The small molecule below binds the protein below.
Small molecule (SMILES): O=S(=O)(O)CCO

Binding-site contacts:
Ligand atom O6 contacts residue GLY467 of chain 1.C at 3.6 Å.
Ligand atom O6 contacts residue ILE469 of chain 1.C at 4.2 Å.
Ligand atom O6 contacts residue ARG678 of chain 1.C at 4.4 Å.
Ligand atom O6 contacts residue SER466 of chain 1.C at 3.7 Å.
Ligand atom C2 contacts residue TYR485 of chain 1.C at 4.5 Å (hydrophobic).
Ligand atom C1 contacts residue GLU470 of chain 1.C at 3.4 Å.
Ligand atom O7 contacts residue THR312 of chain 1.C at 4.3 Å.
Ligand atom C1 contacts residue GLN193 of chain 1.C at 3.7 Å.
Ligand atom C1 contacts residue PHE682 of chain 1.C at 3.8 Å (hydrophobic).
Ligand atom O4 contacts residue ILE192 of chain 1.C at 3.6 Å.
Ligand atom S3 contacts residue ARG678 of chain 1.C at 3.5 Å (salt-bridge).
Ligand atom O5 contacts residue ARG678 of chain 1.C at 2.8 Å (salt-bridge).
Ligand atom O4 contacts residue GLU470 of chain 1.C at 4.0 Å.
Ligand atom O5 contacts residue ILE192 of chain 1.C at 3.5 Å.
Ligand atom O7 contacts residue GLN193 of chain 1.C at 3.2 Å (h-bond).
Ligand atom C1 contacts residue THR312 of chain 1.C at 3.5 Å.
Ligand atom O4 contacts residue ARG678 of chain 1.C at 2.9 Å (salt-bridge).
Ligand atom C2 contacts residue ARG678 of chain 1.C at 3.4 Å.
Ligand atom O5 contacts residue ARG189 of chain 1.C at 3.1 Å (salt-bridge).
Ligand atom C2 contacts residue GLU470 of chain 1.C at 3.5 Å.
Ligand atom O7 contacts residue ILE192 of chain 1.C at 3.3 Å.
Ligand atom O7 contacts residue ARG189 of chain 1.C at 3.0 Å (salt-bridge).
Ligand atom O6 contacts residue GLN193 of chain 1.C at 3.5 Å.
Ligand atom O6 contacts residue GLU470 of chain 1.C at 2.2 Å (salt-bridge).
Ligand atom S3 contacts residue GLN193 of chain 1.C at 3.9 Å.
Ligand atom O6 contacts residue THR312 of chain 1.C at 4.3 Å.
Ligand atom C1 contacts residue CYS468 of chain 1.C at 3.6 Å (hydrophobic).
Ligand atom S3 contacts residue ILE192 of chain 1.C at 3.8 Å.
Ligand atom O5 contacts residue PHE682 of chain 1.C at 4.3 Å.
Ligand atom C2 contacts residue GLN193 of chain 1.C at 4.4 Å.
Ligand atom O4 contacts residue TYR587 of chain 1.C at 3.9 Å.
Ligand atom O7 contacts residue PHE682 of chain 1.C at 4.2 Å.
Ligand atom S3 contacts residue PHE682 of chain 1.C at 4.2 Å.
Ligand atom C2 contacts residue PHE682 of chain 1.C at 3.4 Å (hydrophobic).
Ligand atom O6 contacts residue CYS468 of chain 1.C at 2.8 Å (h-bond).
Ligand atom C1 contacts residue GLY467 of chain 1.C at 4.1 Å.
Ligand atom O4 contacts residue GLN193 of chain 1.C at 3.0 Å (h-bond).
Ligand atom S3 contacts residue ARG189 of chain 1.C at 4.0 Å.
Ligand atom C2 contacts residue CYS468 of chain 1.C at 4.5 Å (hydrophobic).

Sequence of chain 1.C:
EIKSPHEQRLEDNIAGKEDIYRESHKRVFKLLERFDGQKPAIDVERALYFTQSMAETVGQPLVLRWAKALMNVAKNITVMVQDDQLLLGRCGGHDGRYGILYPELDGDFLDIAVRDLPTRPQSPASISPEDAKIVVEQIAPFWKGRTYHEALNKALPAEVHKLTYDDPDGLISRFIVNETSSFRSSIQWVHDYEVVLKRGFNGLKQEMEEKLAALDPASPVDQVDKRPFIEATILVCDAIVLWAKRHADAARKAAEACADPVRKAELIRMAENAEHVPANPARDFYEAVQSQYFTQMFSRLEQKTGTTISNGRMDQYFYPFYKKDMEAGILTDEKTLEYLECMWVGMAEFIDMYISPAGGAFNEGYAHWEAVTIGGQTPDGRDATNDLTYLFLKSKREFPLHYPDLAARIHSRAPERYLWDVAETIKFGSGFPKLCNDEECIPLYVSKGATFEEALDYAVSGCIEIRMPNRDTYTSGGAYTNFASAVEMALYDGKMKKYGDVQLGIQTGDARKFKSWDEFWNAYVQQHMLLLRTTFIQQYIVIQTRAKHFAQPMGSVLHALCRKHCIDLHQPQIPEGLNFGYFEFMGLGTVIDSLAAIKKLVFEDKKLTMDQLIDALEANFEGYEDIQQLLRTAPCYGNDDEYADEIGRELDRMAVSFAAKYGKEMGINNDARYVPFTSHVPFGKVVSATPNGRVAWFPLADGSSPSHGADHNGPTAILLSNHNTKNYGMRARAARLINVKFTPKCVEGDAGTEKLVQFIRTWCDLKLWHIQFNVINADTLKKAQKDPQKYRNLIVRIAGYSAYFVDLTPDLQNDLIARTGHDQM